Sequence of chain 18.B:
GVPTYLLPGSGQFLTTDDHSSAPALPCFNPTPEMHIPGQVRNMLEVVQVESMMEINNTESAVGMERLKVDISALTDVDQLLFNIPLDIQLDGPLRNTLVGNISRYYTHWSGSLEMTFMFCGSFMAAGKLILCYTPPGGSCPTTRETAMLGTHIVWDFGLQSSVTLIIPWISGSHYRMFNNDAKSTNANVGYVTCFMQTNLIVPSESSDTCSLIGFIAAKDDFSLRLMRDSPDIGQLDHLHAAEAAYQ

Binding-site contacts:
Ligand atom N19 contacts residue LEU220 of chain 18.A at 3.1 Å.
Ligand atom O01 contacts residue PHE115 of chain 18.A at 3.5 Å.
Ligand atom N20 contacts residue ILE184 of chain 18.A at 3.8 Å.
Ligand atom F24 contacts residue ALA169 of chain 18.A at 3.3 Å.
Ligand atom C29 contacts residue TYR193 of chain 18.A at 3.5 Å (hydrophobic).
Ligand atom N20 contacts residue ILE182 of chain 18.A at 3.3 Å.
Ligand atom C16 contacts residue ILE184 of chain 18.A at 3.2 Å (hydrophobic).
Ligand atom C13 contacts residue ILE119 of chain 18.A at 3.4 Å (hydrophobic).
Ligand atom C08 contacts residue ALA117 of chain 18.A at 3.8 Å (hydrophobic).
Ligand atom C07 contacts residue TYR193 of chain 18.A at 3.6 Å (hydrophobic).
Ligand atom N02 contacts residue PHE115 of chain 18.A at 3.6 Å.
Ligand atom C17 contacts residue ILE184 of chain 18.A at 3.4 Å (hydrophobic).
Ligand atom F26 contacts residue ALA145 of chain 18.A at 2.9 Å.
Ligand atom C05 contacts residue TYR193 of chain 18.A at 3.3 Å (hydrophobic).
Ligand atom C22 contacts residue PHE147 of chain 18.A at 3.8 Å (hydrophobic).
Ligand atom C30 contacts residue PHE115 of chain 18.A at 3.6 Å (hydrophobic).
Ligand atom C12 contacts residue ILE119 of chain 18.A at 3.4 Å (hydrophobic).
Ligand atom O10 contacts residue ILE95 of chain 18.A at 3.3 Å.
Ligand atom N20 contacts residue PHE147 of chain 18.A at 3.4 Å.
Ligand atom C29 contacts residue SER194 of chain 18.A at 3.5 Å.
Ligand atom F25 contacts residue ALA145 of chain 18.A at 3.0 Å.
Ligand atom C22 contacts residue ALA145 of chain 18.A at 3.6 Å (hydrophobic).
Ligand atom N28 contacts residue TYR193 of chain 18.A at 3.4 Å.
Ligand atom C21 contacts residue PHE147 of chain 18.A at 3.8 Å (hydrophobic).
Ligand atom C08 contacts residue MET241 of chain 18.A at 3.6 Å (hydrophobic).
Ligand atom F24 contacts residue ILE182 of chain 18.A at 3.6 Å.
Ligand atom F25 contacts residue VAL171 of chain 18.A at 3.1 Å.
Ligand atom C30 contacts residue TYR193 of chain 18.A at 3.8 Å (hydrophobic).
Ligand atom F26 contacts residue PHE147 of chain 18.A at 2.6 Å.
Ligand atom C14 contacts residue ILE119 of chain 18.A at 3.6 Å (hydrophobic).
Ligand atom C21 contacts residue ILE182 of chain 18.A at 3.4 Å (hydrophobic).
Ligand atom C29 contacts residue VAL195 of chain 18.A at 3.4 Å (hydrophobic).
Ligand atom O01 contacts residue THR97 of chain 18.A at 3.6 Å.
Ligand atom N02 contacts residue THR97 of chain 18.A at 3.4 Å.
Ligand atom F26 contacts residue ALA169 of chain 18.A at 2.5 Å.
Ligand atom C06 contacts residue TYR193 of chain 18.A at 3.8 Å (hydrophobic).
Ligand atom O23 contacts residue LEU220 of chain 18.A at 3.2 Å.
Ligand atom C22 contacts residue ALA169 of chain 18.A at 3.5 Å (hydrophobic).
Ligand atom F26 contacts residue MET146 of chain 18.A at 3.2 Å.
Ligand atom C04 contacts residue TYR193 of chain 18.A at 3.8 Å (hydrophobic).

The protein below binds the small molecule below.
Small molecule (SMILES): Cc1cc(-c2noc(C(F)(F)F)n2)ccc1OCCCc1cc(C(=O)N(C)C)no1

Sequence of chain 18.A:
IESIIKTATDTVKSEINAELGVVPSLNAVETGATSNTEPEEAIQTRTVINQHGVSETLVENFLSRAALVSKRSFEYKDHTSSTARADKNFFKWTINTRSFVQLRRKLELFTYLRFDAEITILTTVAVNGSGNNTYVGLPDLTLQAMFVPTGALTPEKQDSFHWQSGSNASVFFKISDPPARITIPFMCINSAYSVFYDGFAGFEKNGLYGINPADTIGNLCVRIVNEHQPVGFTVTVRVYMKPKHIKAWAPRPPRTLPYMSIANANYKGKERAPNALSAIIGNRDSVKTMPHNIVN